Binding-site contacts:
Ligand atom C04 contacts residue PHE222 of chain 1.A at 4.0 Å (hydrophobic).
Ligand atom C01 contacts residue TYR151 of chain 1.A at 3.6 Å (hydrophobic).
Ligand atom N11 contacts residue PHE222 of chain 1.A at 3.4 Å.
Ligand atom N16 contacts residue MN1 of chain 1.C at 2.2 Å.
Ligand atom C05 contacts residue TYR214 of chain 1.A at 3.6 Å (hydrophobic).
Ligand atom C06 contacts residue PHE222 of chain 1.A at 3.8 Å (hydrophobic).
Ligand atom C10 contacts residue LYS243 of chain 1.A at 3.9 Å.
Ligand atom N12 contacts residue LYS243 of chain 1.A at 3.8 Å.
Ligand atom C13 contacts residue TYR214 of chain 1.A at 3.7 Å (hydrophobic).
Ligand atom C01 contacts residue VAL215 of chain 1.A at 3.9 Å (hydrophobic).
Ligand atom N16 contacts residue HIS225 of chain 1.A at 3.2 Å (h-bond).
Ligand atom C05 contacts residue PHE222 of chain 1.A at 3.7 Å (hydrophobic).
Ligand atom C01 contacts residue GLY152 of chain 1.A at 3.6 Å.
Ligand atom C01 contacts residue ASN317 of chain 1.A at 4.0 Å.
Ligand atom C08 contacts residue TYR214 of chain 1.A at 3.7 Å (hydrophobic).
Ligand atom O14 contacts residue ASN317 of chain 1.A at 3.2 Å (h-bond).
Ligand atom C10 contacts residue PHE222 of chain 1.A at 3.5 Å (hydrophobic).
Ligand atom C03 contacts residue ASN317 of chain 1.A at 3.8 Å.
Ligand atom O14 contacts residue LYS243 of chain 1.A at 2.7 Å (salt-bridge).
Ligand atom C04 contacts residue TYR214 of chain 1.A at 3.5 Å (hydrophobic).
Ligand atom C10 contacts residue TRP245 of chain 1.A at 3.8 Å (hydrophobic).
Ligand atom C13 contacts residue LYS243 of chain 1.A at 3.7 Å.
Ligand atom C09 contacts residue PHE222 of chain 1.A at 3.7 Å (hydrophobic).
Ligand atom C15 contacts residue MN1 of chain 1.C at 3.4 Å.
Ligand atom N07 contacts residue TYR214 of chain 1.A at 3.5 Å.
Ligand atom N12 contacts residue PHE222 of chain 1.A at 3.3 Å.
Ligand atom N07 contacts residue PHE222 of chain 1.A at 3.5 Å.
Ligand atom C03 contacts residue SER221 of chain 1.A at 3.7 Å.
Ligand atom C02 contacts residue TYR151 of chain 1.A at 3.5 Å (hydrophobic).
Ligand atom C08 contacts residue PHE222 of chain 1.A at 3.3 Å (hydrophobic).
Ligand atom O14 contacts residue TYR214 of chain 1.A at 3.9 Å.
Ligand atom C13 contacts residue PHE222 of chain 1.A at 3.6 Å (hydrophobic).
Ligand atom C15 contacts residue PHE222 of chain 1.A at 3.8 Å (hydrophobic).
Ligand atom C10 contacts residue ASN235 of chain 1.A at 3.7 Å.
Ligand atom C03 contacts residue SER220 of chain 1.A at 3.9 Å.
Ligand atom C03 contacts residue TYR151 of chain 1.A at 3.8 Å (hydrophobic).
Ligand atom N16 contacts residue HIS313 of chain 1.A at 3.5 Å (h-bond).
Ligand atom C01 contacts residue TYR214 of chain 1.A at 4.0 Å (hydrophobic).
Ligand atom N11 contacts residue LYS243 of chain 1.A at 3.1 Å (salt-bridge).
Ligand atom N12 contacts residue TYR214 of chain 1.A at 3.8 Å.

Sequence of chain 1.A:
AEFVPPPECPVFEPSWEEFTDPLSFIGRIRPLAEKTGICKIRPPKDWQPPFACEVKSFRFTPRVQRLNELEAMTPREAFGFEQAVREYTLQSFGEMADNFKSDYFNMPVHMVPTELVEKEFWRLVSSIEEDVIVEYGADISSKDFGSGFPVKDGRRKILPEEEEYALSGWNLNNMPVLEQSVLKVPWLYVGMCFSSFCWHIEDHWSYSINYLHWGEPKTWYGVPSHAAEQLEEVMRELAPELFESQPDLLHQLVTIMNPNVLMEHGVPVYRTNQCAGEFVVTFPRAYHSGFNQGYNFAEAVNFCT

A small-molecule ligand and the protein it binds are described below.
Small molecule (SMILES): Cc1[nH]c2c(C#N)cnn2c(=O)c1C(C)C